Binding-site contacts:
Ligand atom C43 contacts residue ARG8 of chain 1.A at 3.5 Å.
Ligand atom O4 contacts residue ASP25 of chain 1.A at 2.7 Å (salt-bridge).
Ligand atom C22 contacts residue ASP25 of chain 1.A at 3.1 Å.
Ligand atom C28 contacts residue ALA82 of chain 1.A at 3.5 Å (hydrophobic).
Ligand atom C23 contacts residue ASP25 of chain 1.B at 3.1 Å.
Ligand atom O1 contacts residue ASP29 of chain 1.A at 2.9 Å (salt-bridge).
Ligand atom C18 contacts residue ILE50 of chain 1.A at 3.5 Å (hydrophobic).
Ligand atom O3 contacts residue ASP25 of chain 1.A at 2.6 Å (salt-bridge).
Ligand atom C3 contacts residue ARG8 of chain 1.B at 3.5 Å.
Ligand atom N2 contacts residue ASP29 of chain 1.A at 3.5 Å (salt-bridge).
Ligand atom C23 contacts residue ASP25 of chain 1.A at 3.4 Å.
Ligand atom O4 contacts residue GLY27 of chain 1.B at 3.0 Å.
Ligand atom C44 contacts residue ARG8 of chain 1.A at 3.4 Å.
Ligand atom C41 contacts residue ARG8 of chain 1.A at 3.5 Å.
Ligand atom C42 contacts residue GLY27 of chain 1.B at 3.3 Å.
Ligand atom O3 contacts residue GLY27 of chain 1.A at 3.0 Å.
Ligand atom N3 contacts residue GLY48 of chain 1.A at 3.0 Å (h-bond).
Ligand atom C38 contacts residue GLY48 of chain 1.B at 3.2 Å.
Ligand atom C25 contacts residue ASP25 of chain 1.A at 3.4 Å.
Ligand atom C8 contacts residue GLY48 of chain 1.A at 3.3 Å.
Ligand atom C30 contacts residue ILE50 of chain 1.B at 3.5 Å (hydrophobic).
Ligand atom N8 contacts residue GLY27 of chain 1.B at 3.4 Å (h-bond).
Ligand atom C30 contacts residue GLY49 of chain 1.B at 3.6 Å.
Ligand atom O4 contacts residue ASP25 of chain 1.B at 2.6 Å (salt-bridge).
Ligand atom C34 contacts residue GLY48 of chain 1.B at 3.5 Å.
Ligand atom N8 contacts residue ASP29 of chain 1.B at 3.2 Å (salt-bridge).
Ligand atom C2 contacts residue ASP29 of chain 1.A at 3.3 Å.
Ligand atom C15 contacts residue ASP25 of chain 1.B at 3.4 Å.
Ligand atom N6 contacts residue GLY48 of chain 1.B at 2.9 Å (h-bond).
Ligand atom C40 contacts residue ARG8 of chain 1.A at 3.6 Å.
Ligand atom C40 contacts residue ASP29 of chain 1.B at 3.6 Å.
Ligand atom O5 contacts residue GLY49 of chain 1.B at 3.5 Å.
Ligand atom O6 contacts residue ASP29 of chain 1.B at 2.9 Å (salt-bridge).
Ligand atom O3 contacts residue ASP25 of chain 1.B at 3.4 Å (salt-bridge).
Ligand atom C6 contacts residue ARG8 of chain 1.B at 3.4 Å.
Ligand atom C39 contacts residue ASP29 of chain 1.B at 3.3 Å.
Ligand atom O6 contacts residue ALA28 of chain 1.B at 3.5 Å.
Ligand atom O4 contacts residue ALA28 of chain 1.B at 3.3 Å (h-bond).
Ligand atom O3 contacts residue ALA28 of chain 1.A at 3.1 Å (h-bond).
Ligand atom C7 contacts residue ARG8 of chain 1.B at 3.5 Å.

Sequence of chain 1.B:
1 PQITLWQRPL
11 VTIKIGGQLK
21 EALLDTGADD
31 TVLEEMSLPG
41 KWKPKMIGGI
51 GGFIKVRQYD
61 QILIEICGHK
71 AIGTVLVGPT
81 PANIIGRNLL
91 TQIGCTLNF

Sequence of chain 1.A:
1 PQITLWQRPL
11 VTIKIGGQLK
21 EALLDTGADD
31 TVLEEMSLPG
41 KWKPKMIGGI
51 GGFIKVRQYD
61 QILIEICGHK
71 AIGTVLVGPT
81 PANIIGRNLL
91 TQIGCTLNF

A protein and the small-molecule ligand that binds it are described below.
Small molecule (SMILES): CC(C)[C@H](NC(=O)N(C)Cc1ccccn1)C(=O)N[C@@H](Cc1ccccc1)[C@H](O)[C@@H](O)[C@H](CC1CCCCC1)NC(=O)[C@@H](NC(=O)N(C)Cc1ccccn1)C(C)C